Binding-site contacts:
Ligand atom C8 contacts residue VAL131 of chain 1.B at 3.6 Å (hydrophobic).
Ligand atom C5 contacts residue TYR52 of chain 1.B at 3.9 Å (hydrophobic).
Ligand atom C3' contacts residue ASP35 of chain 1.B at 3.8 Å.
Ligand atom C4 contacts residue THR61 of chain 1.B at 3.1 Å.
Ligand atom C7 contacts residue ARG38 of chain 1.B at 3.6 Å.
Ligand atom C4' contacts residue TYR52 of chain 1.B at 3.1 Å (hydrophobic).
Ligand atom OP1 contacts residue ASP85 of chain 1.B at 3.3 Å.
Ligand atom N4 contacts residue THR61 of chain 1.B at 2.9 Å.
Ligand atom O4' contacts residue TYR52 of chain 1.B at 3.3 Å (h-bond).
Ligand atom C2 contacts residue VAL135 of chain 1.B at 3.8 Å (hydrophobic).
Ligand atom P contacts residue THR86 of chain 1.B at 3.6 Å.
Ligand atom N4 contacts residue ARG92 of chain 1.B at 3.8 Å.
Ligand atom OP2 contacts residue ARG38 of chain 1.B at 2.4 Å (salt-bridge).
Ligand atom OP2 contacts residue ARG34 of chain 1.B at 3.0 Å (salt-bridge).
Ligand atom C2 contacts residue TYR52 of chain 1.B at 3.5 Å (hydrophobic).
Ligand atom O3' contacts residue THR86 of chain 1.B at 3.2 Å.
Ligand atom O5' contacts residue ARG34 of chain 1.B at 3.9 Å.
Ligand atom O2 contacts residue TYR52 of chain 1.B at 3.8 Å.
Ligand atom N1 contacts residue VAL135 of chain 1.B at 3.4 Å.
Ligand atom N1 contacts residue TYR52 of chain 1.B at 3.7 Å.
Ligand atom C3' contacts residue ARG38 of chain 1.B at 3.4 Å.
Ligand atom P contacts residue ARG38 of chain 1.B at 3.6 Å.
Ligand atom C6 contacts residue THR61 of chain 1.B at 3.8 Å.
Ligand atom C6 contacts residue ARG38 of chain 1.B at 3.8 Å.
Ligand atom O6 contacts residue PRO132 of chain 1.B at 3.5 Å.
Ligand atom C3' contacts residue TYR52 of chain 1.B at 3.9 Å (hydrophobic).
Ligand atom C5 contacts residue ARG92 of chain 1.B at 3.3 Å.
Ligand atom OP2 contacts residue ARG34 of chain 1.B at 3.4 Å.
Ligand atom N3 contacts residue TYR52 of chain 1.B at 3.2 Å.
Ligand atom C5 contacts residue THR61 of chain 1.B at 3.0 Å.
Ligand atom O5' contacts residue ASP35 of chain 1.B at 2.6 Å (salt-bridge).
Ligand atom OP1 contacts residue THR86 of chain 1.B at 2.6 Å (h-bond).
Ligand atom C2' contacts residue ARG38 of chain 1.B at 3.2 Å.
Ligand atom C4 contacts residue TYR52 of chain 1.B at 3.4 Å (hydrophobic).
Ligand atom OP1 contacts residue ASN89 of chain 1.B at 3.2 Å.
Ligand atom O4 contacts residue TYR52 of chain 1.B at 3.7 Å.
Ligand atom C4' contacts residue THR86 of chain 1.B at 3.8 Å.
Ligand atom C5' contacts residue ASP35 of chain 1.B at 3.6 Å.
Ligand atom N7 contacts residue VAL131 of chain 1.B at 3.5 Å.
Ligand atom O3' contacts residue TYR52 of chain 1.B at 3.4 Å (h-bond).

Sequence of chain 1.B:
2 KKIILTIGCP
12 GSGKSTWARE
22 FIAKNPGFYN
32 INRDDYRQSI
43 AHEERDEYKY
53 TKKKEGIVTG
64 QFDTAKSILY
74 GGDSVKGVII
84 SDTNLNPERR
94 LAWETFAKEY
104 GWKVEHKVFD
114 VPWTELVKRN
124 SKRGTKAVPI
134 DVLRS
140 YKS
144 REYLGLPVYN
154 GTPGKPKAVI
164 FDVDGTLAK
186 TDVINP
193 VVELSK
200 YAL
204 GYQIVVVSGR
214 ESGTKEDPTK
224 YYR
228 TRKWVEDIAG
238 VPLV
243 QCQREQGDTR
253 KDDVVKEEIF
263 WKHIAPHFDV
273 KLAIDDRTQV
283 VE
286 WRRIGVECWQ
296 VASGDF

This small molecule binds to this protein.
Small molecule (SMILES): Cc1cn([C@H]2C[C@H](O[P](=O)(O)OC[C@H]3O[C@@H](n4ccc(N)nc4=O)C[C@@H]3O)[C@@H](CO[P](=O)(O)O[C@H]3C[C@H](n4cnc5c(=O)nc(N)[nH]c54)O[C@@H]3CO)O2)c(=O)[nH]c1=O